Binding-site contacts:
Ligand atom N contacts residue SER65 of chain 1.A at 2.9 Å (h-bond).
Ligand atom N contacts residue GLY34 of chain 1.A at 2.9 Å (h-bond).
Ligand atom OH contacts residue TYR63 of chain 1.A at 3.6 Å.
Ligand atom O contacts residue SER65 of chain 1.A at 3.0 Å (h-bond).
Ligand atom O contacts residue GLY64 of chain 1.A at 2.9 Å (h-bond).
Ligand atom CB contacts residue SER65 of chain 1.A at 3.6 Å.
Ligand atom CB contacts residue GLY214 of chain 1.A at 3.3 Å.
Ligand atom CB contacts residue ASP32 of chain 1.A at 3.4 Å.
Ligand atom CG2 contacts residue VAL12 of chain 1.A at 3.6 Å (hydrophobic).
Ligand atom CA contacts residue THR62 of chain 1.A at 3.5 Å.
Ligand atom O contacts residue GLY64 of chain 1.A at 3.0 Å (h-bond).
Ligand atom O contacts residue TYR63 of chain 1.A at 3.1 Å.
Ligand atom CD1 contacts residue LEU304 of chain 1.A at 3.6 Å (hydrophobic).
Ligand atom O contacts residue TYR188 of chain 1.A at 2.6 Å (h-bond).
Ligand atom N contacts residue GLY214 of chain 1.A at 2.9 Å (h-bond).
Ligand atom CH contacts residue ASP32 of chain 1.A at 3.3 Å.
Ligand atom CM contacts residue GLY34 of chain 1.A at 3.5 Å.
Ligand atom CG2 contacts residue THR216 of chain 1.A at 3.6 Å.
Ligand atom CM contacts residue ASP212 of chain 1.A at 3.4 Å.
Ligand atom CG2 contacts residue GLY214 of chain 1.A at 3.5 Å.
Ligand atom C contacts residue SER65 of chain 1.A at 3.6 Å.
Ligand atom CG contacts residue GLY214 of chain 1.A at 3.5 Å.
Ligand atom CA contacts residue GLY214 of chain 1.A at 3.6 Å.
Ligand atom O contacts residue THR215 of chain 1.A at 3.3 Å.
Ligand atom CA contacts residue THR216 of chain 1.A at 3.4 Å.
Ligand atom CH contacts residue ASP212 of chain 1.A at 3.5 Å.
Ligand atom C contacts residue THR216 of chain 1.A at 3.6 Å.
Ligand atom OH contacts residue GLY64 of chain 1.A at 3.5 Å (h-bond).
Ligand atom OH contacts residue ASP32 of chain 1.A at 2.6 Å (salt-bridge).
Ligand atom O contacts residue THR216 of chain 1.A at 2.9 Å (h-bond).
Ligand atom CD2 contacts residue ILE307 of chain 1.A at 3.6 Å (hydrophobic).
Ligand atom C contacts residue TYR188 of chain 1.A at 3.7 Å (hydrophobic).
Ligand atom CD1 contacts residue SER65 of chain 1.A at 3.6 Å.
Ligand atom OH contacts residue GLY214 of chain 1.A at 3.4 Å (h-bond).
Ligand atom CD2 contacts residue LEU30 of chain 1.A at 3.5 Å (hydrophobic).
Ligand atom N contacts residue THR216 of chain 1.A at 2.9 Å (h-bond).
Ligand atom CA contacts residue SER65 of chain 1.A at 3.5 Å.
Ligand atom CD1 contacts residue TYR188 of chain 1.A at 3.4 Å (hydrophobic).
Ligand atom CA contacts residue THR215 of chain 1.A at 3.6 Å.
Ligand atom OH contacts residue ASP212 of chain 1.A at 2.5 Å (salt-bridge).

Sequence of chain 1.A:
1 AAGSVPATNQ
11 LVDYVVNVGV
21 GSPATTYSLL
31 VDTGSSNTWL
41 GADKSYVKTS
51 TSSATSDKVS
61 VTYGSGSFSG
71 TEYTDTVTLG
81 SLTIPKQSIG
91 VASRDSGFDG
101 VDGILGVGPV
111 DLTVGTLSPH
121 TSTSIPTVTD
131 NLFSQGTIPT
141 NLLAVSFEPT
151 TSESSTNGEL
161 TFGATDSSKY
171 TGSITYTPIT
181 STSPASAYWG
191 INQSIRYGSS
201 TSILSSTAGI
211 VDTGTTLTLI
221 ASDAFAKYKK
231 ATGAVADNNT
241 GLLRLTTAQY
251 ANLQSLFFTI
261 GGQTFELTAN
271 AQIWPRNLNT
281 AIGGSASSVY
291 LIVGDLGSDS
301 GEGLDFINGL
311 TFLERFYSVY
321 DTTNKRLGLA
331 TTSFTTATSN

The protein below binds the small molecule below.
Small molecule (SMILES): CC(C)CC(=O)N[C@H](C(=O)N[C@H](C(=O)N[C@@H](CC(C)C)[C@@H](O)CC(=O)N[C@@H](C)C(=O)N[C@@H](CC(C)C)[C@@H](O)CC(=O)O)C(C)C)C(C)C